Sequence of chain 1.E:
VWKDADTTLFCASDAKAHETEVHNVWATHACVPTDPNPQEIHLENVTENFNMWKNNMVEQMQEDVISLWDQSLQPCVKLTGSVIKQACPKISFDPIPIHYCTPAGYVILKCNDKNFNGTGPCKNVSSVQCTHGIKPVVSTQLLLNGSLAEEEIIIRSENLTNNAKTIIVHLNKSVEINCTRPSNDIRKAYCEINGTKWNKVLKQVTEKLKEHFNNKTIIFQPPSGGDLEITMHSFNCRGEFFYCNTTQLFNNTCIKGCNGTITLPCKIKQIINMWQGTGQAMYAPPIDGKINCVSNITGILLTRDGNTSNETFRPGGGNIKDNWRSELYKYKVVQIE

Binding-site contacts:
Ligand atom C6 contacts residue THR181 of chain 1.E at 4.1 Å.
Ligand atom O7 contacts residue ASN179 of chain 1.E at 4.1 Å.
Ligand atom C1 contacts residue ASN179 of chain 1.E at 1.3 Å.
Ligand atom C8 contacts residue GLU177 of chain 1.E at 3.5 Å.
Ligand atom O5 contacts residue THR181 of chain 1.E at 3.7 Å.
Ligand atom N2 contacts residue VAL307 of chain 1.E at 4.3 Å.
Ligand atom C1 contacts residue THR181 of chain 1.E at 4.4 Å.
Ligand atom C5 contacts residue LYS303 of chain 1.E at 4.0 Å.
Ligand atom O6 contacts residue LYS303 of chain 1.E at 4.4 Å.
Ligand atom C1 contacts residue ASN305 of chain 1.E at 4.3 Å.
Ligand atom N2 contacts residue ASN179 of chain 1.E at 3.0 Å (h-bond).
Ligand atom O3 contacts residue ASN179 of chain 1.E at 4.3 Å.
Ligand atom C2 contacts residue ASN179 of chain 1.E at 2.3 Å.
Ligand atom O7 contacts residue GLU177 of chain 1.E at 4.0 Å.
Ligand atom O4 contacts residue LYS303 of chain 1.E at 4.2 Å.
Ligand atom C7 contacts residue GLU177 of chain 1.E at 4.0 Å.
Ligand atom O5 contacts residue ASN305 of chain 1.E at 4.3 Å.
Ligand atom O6 contacts residue THR181 of chain 1.E at 3.2 Å (h-bond).
Ligand atom C4 contacts residue ASN179 of chain 1.E at 4.2 Å.
Ligand atom C6 contacts residue LYS303 of chain 1.E at 3.4 Å.
Ligand atom O5 contacts residue ASN179 of chain 1.E at 2.3 Å (h-bond).
Ligand atom C7 contacts residue ASN179 of chain 1.E at 3.8 Å.
Ligand atom C3 contacts residue ASN179 of chain 1.E at 3.6 Å.
Ligand atom C8 contacts residue VAL307 of chain 1.E at 4.4 Å (hydrophobic).
Ligand atom C5 contacts residue ASN179 of chain 1.E at 3.6 Å.
Ligand atom C5 contacts residue THR181 of chain 1.E at 4.3 Å.

A protein and the small-molecule ligand that binds it are described below.
Small molecule (SMILES): CC(=O)N[C@@H]1[C@@H](O)[C@H](O)[C@@H](CO)O[C@H]1O